The protein below binds the small molecule below.
Small molecule (SMILES): CC(=O)N[C@H]1[C@H](O[C@H]2[C@H](O)[C@@H](NC(C)=O)CO[C@@H]2CO[C@@H]2O[C@@H](C)[C@@H](O)[C@@H](O)[C@@H]2O)O[C@H](CO)[C@@H](O[C@@H]2O[C@H](CO[C@H]3O[C@H](CO)[C@@H](O)[C@H](O)[C@@H]3O)[C@@H](O)[C@H](O[C@H]3O[C@H](CO)[C@@H](O)[C@H](O)[C@@H]3O)[C@@H]2O)[C@@H]1O

Sequence of chain 1.D:
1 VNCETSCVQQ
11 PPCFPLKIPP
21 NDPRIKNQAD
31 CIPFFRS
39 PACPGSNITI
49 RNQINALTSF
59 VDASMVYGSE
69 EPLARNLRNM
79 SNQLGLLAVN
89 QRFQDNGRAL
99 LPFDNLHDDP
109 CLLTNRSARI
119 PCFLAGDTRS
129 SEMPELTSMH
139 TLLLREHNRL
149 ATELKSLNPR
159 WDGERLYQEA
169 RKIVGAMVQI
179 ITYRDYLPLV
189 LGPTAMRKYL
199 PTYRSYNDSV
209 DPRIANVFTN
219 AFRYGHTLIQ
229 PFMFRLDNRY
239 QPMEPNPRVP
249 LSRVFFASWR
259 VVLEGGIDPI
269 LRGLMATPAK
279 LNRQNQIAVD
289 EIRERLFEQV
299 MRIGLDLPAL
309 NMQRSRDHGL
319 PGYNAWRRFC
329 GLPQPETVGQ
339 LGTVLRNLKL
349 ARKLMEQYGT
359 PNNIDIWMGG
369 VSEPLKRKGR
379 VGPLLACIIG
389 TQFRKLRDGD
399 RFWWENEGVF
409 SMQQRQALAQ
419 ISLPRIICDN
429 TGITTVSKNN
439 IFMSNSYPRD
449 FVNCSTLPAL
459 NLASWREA

Binding-site contacts:
Ligand atom C6 contacts residue ASP396 of chain 1.D at 4.2 Å.
Ligand atom C4 contacts residue ARG392 of chain 1.D at 3.4 Å.
Ligand atom C6 contacts residue LYS393 of chain 1.D at 4.3 Å.
Ligand atom O5 contacts residue SER207 of chain 1.D at 4.3 Å.
Ligand atom O7 contacts residue ASN205 of chain 1.D at 3.1 Å (h-bond).
Ligand atom C3 contacts residue ARG392 of chain 1.D at 4.2 Å.
Ligand atom C6 contacts residue SER207 of chain 1.D at 3.9 Å.
Ligand atom C2 contacts residue ASN205 of chain 1.D at 2.5 Å.
Ligand atom C5 contacts residue ASN205 of chain 1.D at 3.7 Å.
Ligand atom O4 contacts residue ARG392 of chain 1.D at 3.1 Å (salt-bridge).
Ligand atom O5 contacts residue VAL208 of chain 1.D at 4.4 Å.
Ligand atom C3 contacts residue ASN205 of chain 1.D at 3.8 Å.
Ligand atom C1 contacts residue ASN205 of chain 1.D at 1.4 Å.
Ligand atom C6 contacts residue ARG392 of chain 1.D at 4.1 Å.
Ligand atom C7 contacts residue SER207 of chain 1.D at 4.5 Å.
Ligand atom O5 contacts residue VAL208 of chain 1.D at 3.4 Å.
Ligand atom O5 contacts residue ASN205 of chain 1.D at 2.4 Å (h-bond).
Ligand atom C4 contacts residue ASN205 of chain 1.D at 4.3 Å.
Ligand atom C5 contacts residue VAL208 of chain 1.D at 4.4 Å (hydrophobic).
Ligand atom C5 contacts residue VAL208 of chain 1.D at 4.0 Å (hydrophobic).
Ligand atom C1 contacts residue VAL208 of chain 1.D at 4.1 Å (hydrophobic).
Ligand atom C1 contacts residue SER207 of chain 1.D at 4.2 Å.
Ligand atom O7 contacts residue ARG202 of chain 1.D at 4.2 Å.
Ligand atom C8 contacts residue SER207 of chain 1.D at 3.5 Å.
Ligand atom C8 contacts residue ASN205 of chain 1.D at 4.4 Å.
Ligand atom C6 contacts residue VAL208 of chain 1.D at 3.9 Å (hydrophobic).
Ligand atom O3 contacts residue ARG392 of chain 1.D at 3.7 Å.
Ligand atom N2 contacts residue ASN205 of chain 1.D at 2.9 Å (h-bond).
Ligand atom C5 contacts residue SER207 of chain 1.D at 4.0 Å.
Ligand atom C6 contacts residue VAL208 of chain 1.D at 4.3 Å (hydrophobic).
Ligand atom C7 contacts residue ASN205 of chain 1.D at 3.2 Å.